Binding-site contacts:
Ligand atom N1 contacts residue GLN441 of chain 1.A at 3.3 Å (h-bond).
Ligand atom N contacts residue PRO440 of chain 1.A at 3.9 Å.
Ligand atom C8 contacts residue PHE325 of chain 1.A at 3.3 Å (hydrophobic).
Ligand atom C6 contacts residue PHE325 of chain 1.A at 4.0 Å (hydrophobic).
Ligand atom C1 contacts residue LYS439 of chain 1.A at 4.1 Å.
Ligand atom N2 contacts residue LEU442 of chain 1.A at 4.4 Å.
Ligand atom C5 contacts residue LEU442 of chain 1.A at 4.0 Å (hydrophobic).
Ligand atom C9 contacts residue LEU442 of chain 1.A at 3.7 Å (hydrophobic).
Ligand atom C7 contacts residue PHE325 of chain 1.A at 3.2 Å (hydrophobic).
Ligand atom C8 contacts residue THR472 of chain 1.A at 3.4 Å.
Ligand atom C3 contacts residue PRO440 of chain 1.A at 3.7 Å (hydrophobic).
Ligand atom C10 contacts residue TYR297 of chain 1.A at 3.7 Å (hydrophobic).
Ligand atom C9 contacts residue PHE325 of chain 1.A at 4.2 Å (hydrophobic).
Ligand atom F contacts residue LEU442 of chain 1.A at 3.2 Å.
Ligand atom C contacts residue GLY438 of chain 1.A at 3.5 Å.
Ligand atom O contacts residue PRO440 of chain 1.A at 3.9 Å.
Ligand atom O contacts residue LYS439 of chain 1.A at 3.7 Å.
Ligand atom N contacts residue LYS439 of chain 1.A at 3.9 Å.
Ligand atom C contacts residue PRO440 of chain 1.A at 3.9 Å (hydrophobic).
Ligand atom C1 contacts residue GLY438 of chain 1.A at 4.2 Å.
Ligand atom C10 contacts residue LEU442 of chain 1.A at 3.4 Å (hydrophobic).
Ligand atom F contacts residue GLN441 of chain 1.A at 3.3 Å.
Ligand atom C9 contacts residue TYR297 of chain 1.A at 3.8 Å (hydrophobic).
Ligand atom C8 contacts residue LEU442 of chain 1.A at 4.5 Å (hydrophobic).
Ligand atom C contacts residue LYS439 of chain 1.A at 4.4 Å.
Ligand atom C10 contacts residue GLN441 of chain 1.A at 4.3 Å.
Ligand atom C7 contacts residue THR472 of chain 1.A at 3.2 Å.
Ligand atom C6 contacts residue THR472 of chain 1.A at 3.9 Å.
Ligand atom C4 contacts residue GLN441 of chain 1.A at 4.5 Å.
Ligand atom C4 contacts residue PRO440 of chain 1.A at 4.3 Å (hydrophobic).
Ligand atom N2 contacts residue GLN441 of chain 1.A at 3.7 Å.
Ligand atom F contacts residue TYR297 of chain 1.A at 3.3 Å.
Ligand atom C9 contacts residue THR472 of chain 1.A at 4.3 Å.
Ligand atom O contacts residue GLY438 of chain 1.A at 3.9 Å.
Ligand atom C2 contacts residue PRO440 of chain 1.A at 3.7 Å (hydrophobic).
Ligand atom N1 contacts residue PRO440 of chain 1.A at 3.7 Å.
Ligand atom C1 contacts residue PRO440 of chain 1.A at 3.8 Å (hydrophobic).

This small molecule binds to this protein.
Small molecule (SMILES): Cc1cc(C(=O)NNc2ccccc2F)no1

Sequence of chain 1.A:
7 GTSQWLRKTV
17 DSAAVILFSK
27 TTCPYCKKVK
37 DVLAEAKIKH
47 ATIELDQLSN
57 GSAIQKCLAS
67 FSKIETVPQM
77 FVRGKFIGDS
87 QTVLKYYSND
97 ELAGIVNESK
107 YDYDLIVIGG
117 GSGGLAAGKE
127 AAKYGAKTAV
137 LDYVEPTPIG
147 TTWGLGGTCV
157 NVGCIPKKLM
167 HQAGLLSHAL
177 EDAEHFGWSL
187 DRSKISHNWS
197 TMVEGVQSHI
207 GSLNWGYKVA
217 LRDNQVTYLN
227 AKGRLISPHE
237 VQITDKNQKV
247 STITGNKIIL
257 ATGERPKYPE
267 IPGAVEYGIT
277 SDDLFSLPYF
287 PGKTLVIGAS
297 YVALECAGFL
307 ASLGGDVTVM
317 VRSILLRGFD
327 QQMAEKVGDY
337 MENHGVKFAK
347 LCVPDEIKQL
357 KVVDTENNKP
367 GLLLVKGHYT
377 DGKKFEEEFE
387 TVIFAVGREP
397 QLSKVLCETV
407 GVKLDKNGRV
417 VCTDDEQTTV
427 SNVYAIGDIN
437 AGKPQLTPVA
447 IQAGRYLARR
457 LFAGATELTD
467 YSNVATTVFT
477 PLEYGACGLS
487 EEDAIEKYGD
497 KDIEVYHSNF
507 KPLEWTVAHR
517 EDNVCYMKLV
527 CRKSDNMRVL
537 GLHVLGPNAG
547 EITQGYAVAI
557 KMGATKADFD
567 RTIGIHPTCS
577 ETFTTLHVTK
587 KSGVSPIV